This small molecule binds to this protein.
Small molecule (SMILES): Nc1nc2c(ncn2[C@@H]2O[C@H](CO[P](=O)(O)O[P](=O)(O)OP(=O)(O)O)C[C@H]2O)c(=O)[nH]1

Binding-site contacts:
Ligand atom C5' contacts residue ASP193 of chain 1.A at 3.5 Å.
Ligand atom C5' contacts residue THR179 of chain 1.A at 3.3 Å.
Ligand atom O6 contacts residue GH31 of chain 1.O at 3.4 Å (h-bond).
Ligand atom C6 contacts residue SER236 of chain 1.A at 3.6 Å.
Ligand atom C5' contacts residue CYS180 of chain 1.A at 3.6 Å (hydrophobic).
Ligand atom C6 contacts residue GH31 of chain 1.O at 3.5 Å.
Ligand atom C2' contacts residue ASP133 of chain 1.A at 3.5 Å.
Ligand atom O4' contacts residue THR179 of chain 1.A at 2.8 Å (h-bond).
Ligand atom C8 contacts residue THR179 of chain 1.A at 3.5 Å.
Ligand atom C2' contacts residue GH31 of chain 1.O at 3.4 Å.
Ligand atom O2' contacts residue PRO195 of chain 1.A at 3.8 Å.
Ligand atom C2' contacts residue GLN112 of chain 1.A at 3.5 Å.
Ligand atom C5 contacts residue GH31 of chain 1.O at 3.7 Å.
Ligand atom O2' contacts residue ASP133 of chain 1.A at 2.7 Å (salt-bridge).
Ligand atom N2 contacts residue SER236 of chain 1.A at 3.0 Å (h-bond).
Ligand atom N3 contacts residue TYR197 of chain 1.A at 3.6 Å (h-bond).
Ligand atom C3' contacts residue MG1 of chain 1.C at 3.7 Å.
Ligand atom O2' contacts residue GLN112 of chain 1.A at 3.3 Å (h-bond).
Ligand atom C4 contacts residue GH31 of chain 1.O at 3.8 Å.
Ligand atom C2 contacts residue SER236 of chain 1.A at 3.5 Å.
Ligand atom O2A contacts residue LYS177 of chain 1.A at 3.2 Å.
Ligand atom N1 contacts residue LEU224 of chain 1.A at 3.8 Å.
Ligand atom C4' contacts residue ASP193 of chain 1.A at 3.6 Å.
Ligand atom C3' contacts residue ASP133 of chain 1.A at 3.3 Å.
Ligand atom C4' contacts residue THR179 of chain 1.A at 3.5 Å.
Ligand atom N1 contacts residue GH31 of chain 1.O at 3.5 Å (h-bond).
Ligand atom N7 contacts residue GH31 of chain 1.O at 3.6 Å.
Ligand atom O6 contacts residue SER236 of chain 1.A at 3.7 Å.
Ligand atom C1' contacts residue THR179 of chain 1.A at 3.9 Å.
Ligand atom C2 contacts residue TYR197 of chain 1.A at 3.6 Å (hydrophobic).
Ligand atom N2 contacts residue TYR197 of chain 1.A at 2.8 Å (h-bond).
Ligand atom C1' contacts residue GLN112 of chain 1.A at 3.8 Å.
Ligand atom N3 contacts residue GLN112 of chain 1.A at 3.2 Å (h-bond).
Ligand atom N3 contacts residue GH31 of chain 1.O at 3.8 Å.
Ligand atom O5' contacts residue THR179 of chain 1.A at 3.2 Å (h-bond).
Ligand atom N1 contacts residue SER236 of chain 1.A at 2.7 Å (h-bond).
Ligand atom N2 contacts residue PRO238 of chain 1.A at 3.7 Å.
Ligand atom C2 contacts residue LEU224 of chain 1.A at 3.8 Å (hydrophobic).
Ligand atom C4' contacts residue CYS180 of chain 1.A at 3.7 Å (hydrophobic).
Ligand atom N9 contacts residue THR179 of chain 1.A at 3.8 Å.

Sequence of chain 1.A:
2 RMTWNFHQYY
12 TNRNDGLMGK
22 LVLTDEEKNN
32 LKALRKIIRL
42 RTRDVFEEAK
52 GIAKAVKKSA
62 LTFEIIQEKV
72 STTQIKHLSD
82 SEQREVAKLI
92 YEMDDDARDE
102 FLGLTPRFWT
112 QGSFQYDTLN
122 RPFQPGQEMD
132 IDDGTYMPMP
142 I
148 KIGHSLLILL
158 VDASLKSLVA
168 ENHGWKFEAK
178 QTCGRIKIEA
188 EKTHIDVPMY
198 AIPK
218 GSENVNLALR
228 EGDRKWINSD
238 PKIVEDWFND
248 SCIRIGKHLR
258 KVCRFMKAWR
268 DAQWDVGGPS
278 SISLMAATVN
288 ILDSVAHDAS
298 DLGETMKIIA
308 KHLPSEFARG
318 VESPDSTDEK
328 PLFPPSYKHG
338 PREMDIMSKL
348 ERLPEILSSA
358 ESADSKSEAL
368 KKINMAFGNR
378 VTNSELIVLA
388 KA